Sequence of chain 1.K:
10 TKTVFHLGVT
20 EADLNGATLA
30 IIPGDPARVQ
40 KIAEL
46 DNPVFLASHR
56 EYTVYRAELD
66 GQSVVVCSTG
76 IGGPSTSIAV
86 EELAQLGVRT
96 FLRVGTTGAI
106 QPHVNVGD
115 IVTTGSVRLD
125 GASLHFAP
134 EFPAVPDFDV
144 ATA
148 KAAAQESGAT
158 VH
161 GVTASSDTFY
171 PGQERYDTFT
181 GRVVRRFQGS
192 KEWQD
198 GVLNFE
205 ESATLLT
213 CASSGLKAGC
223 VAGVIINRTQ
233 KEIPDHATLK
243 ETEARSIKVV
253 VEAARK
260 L

Binding-site contacts:
Ligand atom C2 contacts residue ILE228 of chain 1.K at 4.1 Å (hydrophobic).
Ligand atom O4 contacts residue GLU203 of chain 1.K at 3.5 Å.
Ligand atom O2 contacts residue ARG175 of chain 1.K at 3.0 Å (salt-bridge).
Ligand atom C2 contacts residue ARG175 of chain 1.K at 3.9 Å.
Ligand atom N1 contacts residue ILE227 of chain 1.K at 4.1 Å.
Ligand atom O2 contacts residue ILE228 of chain 1.K at 3.4 Å.
Ligand atom O4 contacts residue GOL1 of chain 1.CB at 3.7 Å.
Ligand atom N3 contacts residue PHE169 of chain 1.K at 3.6 Å.
Ligand atom C6 contacts residue GOL1 of chain 1.CB at 3.5 Å.
Ligand atom C5 contacts residue GOL1 of chain 1.CB at 2.7 Å.
Ligand atom N1 contacts residue PHE169 of chain 1.K at 4.1 Å.
Ligand atom C5 contacts residue THR102 of chain 1.K at 4.1 Å.
Ligand atom O4 contacts residue GLN173 of chain 1.K at 2.9 Å (h-bond).
Ligand atom C6 contacts residue GLY103 of chain 1.K at 3.9 Å.
Ligand atom C2 contacts residue GLN173 of chain 1.K at 3.7 Å.
Ligand atom N1 contacts residue THR102 of chain 1.K at 3.5 Å.
Ligand atom C2 contacts residue GLY103 of chain 1.K at 3.4 Å.
Ligand atom C5 contacts residue THR101 of chain 1.K at 3.6 Å.
Ligand atom O4 contacts residue PHE169 of chain 1.K at 4.0 Å.
Ligand atom N3 contacts residue GLN173 of chain 1.K at 3.0 Å (h-bond).
Ligand atom N1 contacts residue ILE228 of chain 1.K at 3.9 Å.
Ligand atom C6 contacts residue THR101 of chain 1.K at 3.7 Å.
Ligand atom O4 contacts residue PHE202 of chain 1.K at 3.9 Å.
Ligand atom C4 contacts residue GLU203 of chain 1.K at 4.1 Å.
Ligand atom O2 contacts residue GLY103 of chain 1.K at 3.4 Å.
Ligand atom C2 contacts residue PHE169 of chain 1.K at 3.8 Å (hydrophobic).
Ligand atom C6 contacts residue ILE227 of chain 1.K at 4.0 Å (hydrophobic).
Ligand atom C5 contacts residue PHE169 of chain 1.K at 4.1 Å (hydrophobic).
Ligand atom C4 contacts residue PHE169 of chain 1.K at 3.7 Å (hydrophobic).
Ligand atom N3 contacts residue PHE202 of chain 1.K at 3.8 Å.
Ligand atom N3 contacts residue ARG175 of chain 1.K at 4.2 Å.
Ligand atom C4 contacts residue GOL1 of chain 1.CB at 3.6 Å.
Ligand atom O2 contacts residue GLN173 of chain 1.K at 3.6 Å.
Ligand atom N1 contacts residue GLY103 of chain 1.K at 3.4 Å (h-bond).
Ligand atom N3 contacts residue GLY103 of chain 1.K at 4.0 Å.
Ligand atom C4 contacts residue PHE202 of chain 1.K at 3.8 Å (hydrophobic).
Ligand atom C2 contacts residue THR102 of chain 1.K at 4.0 Å.
Ligand atom O4 contacts residue MSE204 of chain 1.K at 3.7 Å.
Ligand atom C4 contacts residue GLN173 of chain 1.K at 3.6 Å.
Ligand atom C6 contacts residue THR102 of chain 1.K at 3.7 Å.

This small molecule binds to this protein.
Small molecule (SMILES): O=c1cc[nH]c(=O)[nH]1